A small-molecule ligand and the protein it binds are described below.
Small molecule (SMILES): C/C=C\C=C\[C@@H]1O[C@](O)([C@H](CC)C(=O)NC/C=C/C=C(\C)[C@@H](OC)[C@@H](C)[C@@H]2O[C@H](/C=C/C=C/C=C(\C)C(=O)c3c(O)cc[nH]c3=O)[C@H](O)[C@@H]2O)[C@H](O)[C@H](O)C1(C)C

Binding-site contacts:
Ligand atom O4 contacts residue LEU121 of chain 1.GC at 3.6 Å.
Ligand atom N26 contacts residue GLN125 of chain 1.GC at 2.8 Å (h-bond).
Ligand atom O4 contacts residue TYR161 of chain 1.GC at 3.4 Å (h-bond).
Ligand atom C8 contacts residue TYR161 of chain 1.GC at 3.2 Å (hydrophobic).
Ligand atom O29 contacts residue ARG385 of chain 1.GC at 3.6 Å.
Ligand atom C42 contacts residue GLN125 of chain 1.GC at 3.3 Å.
Ligand atom C42 contacts residue ARG124 of chain 1.GC at 3.6 Å.
Ligand atom C46 contacts residue ARG385 of chain 1.GC at 3.5 Å.
Ligand atom C15 contacts residue GLU162 of chain 1.GC at 3.2 Å.
Ligand atom C45 contacts residue ARG385 of chain 1.GC at 3.2 Å.
Ligand atom C25 contacts residue ALA387 of chain 1.GC at 3.5 Å (hydrophobic).
Ligand atom O27 contacts residue PHE386 of chain 1.GC at 2.5 Å (h-bond).
Ligand atom C35 contacts residue TYR343 of chain 1.GC at 3.4 Å (hydrophobic).
Ligand atom C27 contacts residue PHE386 of chain 1.GC at 3.4 Å (hydrophobic).
Ligand atom C7 contacts residue TYR161 of chain 1.GC at 3.4 Å (hydrophobic).
Ligand atom C4 contacts residue LEU121 of chain 1.GC at 3.5 Å (hydrophobic).
Ligand atom C36 contacts residue ALA387 of chain 1.GC at 3.5 Å (hydrophobic).
Ligand atom C11 contacts residue GLU327 of chain 1.GC at 3.6 Å.
Ligand atom C39 contacts residue THR394 of chain 1.GC at 3.5 Å.
Ligand atom C30 contacts residue ARG385 of chain 1.GC at 3.6 Å.
Ligand atom C12 contacts residue GLU327 of chain 1.GC at 3.4 Å.
Ligand atom C47 contacts residue VAL126 of chain 1.GC at 3.5 Å (hydrophobic).
Ligand atom C25 contacts residue ALA397 of chain 1.GC at 3.6 Å (hydrophobic).
Ligand atom C5 contacts residue GLU118 of chain 1.GC at 3.4 Å.
Ligand atom C22 contacts residue GLN125 of chain 1.GC at 3.5 Å.
Ligand atom O15 contacts residue TYR161 of chain 1.GC at 3.1 Å (h-bond).
Ligand atom C41 contacts residue TYR161 of chain 1.GC at 3.3 Å (hydrophobic).
Ligand atom O16 contacts residue GLU162 of chain 1.GC at 3.4 Å (salt-bridge).
Ligand atom O29 contacts residue PHE386 of chain 1.GC at 2.6 Å (h-bond).
Ligand atom C43 contacts residue TYR321 of chain 1.GC at 3.6 Å (hydrophobic).
Ligand atom C10 contacts residue GLU326 of chain 1.GC at 3.5 Å.
Ligand atom C48 contacts residue PHE344 of chain 1.GC at 3.0 Å (hydrophobic).
Ligand atom C16 contacts residue GLU162 of chain 1.GC at 3.2 Å.
Ligand atom C43 contacts residue GLU327 of chain 1.GC at 3.2 Å.
Ligand atom O27 contacts residue ALA397 of chain 1.GC at 2.9 Å.
Ligand atom C10 contacts residue GLU327 of chain 1.GC at 3.7 Å.
Ligand atom O7 contacts residue TYR161 of chain 1.GC at 3.6 Å (h-bond).
Ligand atom C5 contacts residue LEU121 of chain 1.GC at 3.4 Å (hydrophobic).
Ligand atom C41 contacts residue GLN160 of chain 1.GC at 3.5 Å.
Ligand atom C47 contacts residue ALA97 of chain 1.GC at 3.6 Å (hydrophobic).

Sequence of chain 1.GC:
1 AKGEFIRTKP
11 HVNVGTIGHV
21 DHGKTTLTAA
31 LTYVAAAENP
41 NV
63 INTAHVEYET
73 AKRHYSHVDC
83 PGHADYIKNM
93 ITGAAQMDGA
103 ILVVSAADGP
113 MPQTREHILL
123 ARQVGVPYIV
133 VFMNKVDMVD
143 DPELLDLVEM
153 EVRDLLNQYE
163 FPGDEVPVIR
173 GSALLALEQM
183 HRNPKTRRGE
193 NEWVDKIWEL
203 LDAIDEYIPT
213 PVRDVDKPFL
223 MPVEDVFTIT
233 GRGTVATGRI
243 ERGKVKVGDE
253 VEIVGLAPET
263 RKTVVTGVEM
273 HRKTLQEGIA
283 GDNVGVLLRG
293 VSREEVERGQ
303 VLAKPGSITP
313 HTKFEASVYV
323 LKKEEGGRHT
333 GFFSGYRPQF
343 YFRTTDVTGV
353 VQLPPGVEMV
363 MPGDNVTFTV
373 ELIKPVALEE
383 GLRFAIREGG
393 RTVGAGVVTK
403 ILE